Sequence of chain 2.A:
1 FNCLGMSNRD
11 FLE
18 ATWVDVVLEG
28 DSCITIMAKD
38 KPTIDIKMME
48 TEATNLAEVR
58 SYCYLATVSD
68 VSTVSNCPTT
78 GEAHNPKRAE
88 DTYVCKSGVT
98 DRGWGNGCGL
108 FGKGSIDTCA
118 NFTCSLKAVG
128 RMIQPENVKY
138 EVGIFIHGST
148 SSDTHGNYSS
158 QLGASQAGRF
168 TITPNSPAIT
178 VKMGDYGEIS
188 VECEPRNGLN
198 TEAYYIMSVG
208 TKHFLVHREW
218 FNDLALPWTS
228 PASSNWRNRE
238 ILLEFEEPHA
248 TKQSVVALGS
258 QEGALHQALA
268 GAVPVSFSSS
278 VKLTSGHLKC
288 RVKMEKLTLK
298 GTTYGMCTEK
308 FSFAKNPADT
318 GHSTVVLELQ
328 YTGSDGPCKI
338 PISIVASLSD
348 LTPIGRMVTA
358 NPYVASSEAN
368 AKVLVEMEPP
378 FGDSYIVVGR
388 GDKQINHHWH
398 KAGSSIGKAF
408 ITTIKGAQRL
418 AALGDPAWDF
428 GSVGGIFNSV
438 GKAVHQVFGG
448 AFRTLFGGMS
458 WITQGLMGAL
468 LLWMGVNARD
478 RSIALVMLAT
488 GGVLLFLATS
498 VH

A protein and the small-molecule ligand that binds it are described below.
Small molecule (SMILES): CC(=O)N[C@@H]1[C@@H](O)[C@H](O)[C@@H](CO)O[C@H]1O

Binding-site contacts:
Ligand atom O5 contacts residue ASN118 of chain 2.A at 2.4 Å (h-bond).
Ligand atom C7 contacts residue ASN118 of chain 2.A at 3.8 Å.
Ligand atom C8 contacts residue ASP67 of chain 2.A at 3.7 Å.
Ligand atom O6 contacts residue THR120 of chain 2.A at 3.6 Å (h-bond).
Ligand atom C1 contacts residue THR89 of chain 2.A at 4.2 Å.
Ligand atom C6 contacts residue THR120 of chain 2.A at 3.8 Å.
Ligand atom O5 contacts residue THR89 of chain 2.A at 4.5 Å.
Ligand atom C1 contacts residue ASN118 of chain 2.A at 1.4 Å.
Ligand atom C8 contacts residue ASN118 of chain 2.A at 3.7 Å.
Ligand atom C5 contacts residue THR120 of chain 2.A at 4.2 Å.
Ligand atom O5 contacts residue PHE119 of chain 2.A at 3.9 Å.
Ligand atom C1 contacts residue SER66 of chain 2.A at 4.5 Å.
Ligand atom O5 contacts residue THR120 of chain 2.A at 3.4 Å (h-bond).
Ligand atom C3 contacts residue ASN118 of chain 2.A at 3.8 Å.
Ligand atom N2 contacts residue TYR90 of chain 2.A at 4.4 Å.
Ligand atom N2 contacts residue ASN118 of chain 2.A at 2.9 Å (h-bond).
Ligand atom O6 contacts residue THR89 of chain 2.A at 3.9 Å.
Ligand atom C5 contacts residue ASN118 of chain 2.A at 3.6 Å.
Ligand atom O6 contacts residue PHE119 of chain 2.A at 2.8 Å (h-bond).
Ligand atom C4 contacts residue ASN118 of chain 2.A at 4.2 Å.
Ligand atom C8 contacts residue SER66 of chain 2.A at 3.6 Å.
Ligand atom O6 contacts residue ASN118 of chain 2.A at 4.2 Å.
Ligand atom C6 contacts residue PHE119 of chain 2.A at 4.0 Å (hydrophobic).
Ligand atom C2 contacts residue ASN118 of chain 2.A at 2.5 Å.